The protein below binds the small molecule below.
Small molecule (SMILES): CC(=O)N[C@H]1[C@H]([C@H](O)[C@H](O)CO)O[C@H](P(=O)(O)O)C[C@@H]1O

Binding-site contacts:
Ligand atom C4 contacts residue GLU38 of chain 1.A at 3.9 Å.
Ligand atom C2 contacts residue ARG37 of chain 1.A at 4.0 Å.
Ligand atom O8 contacts residue ARG211 of chain 1.A at 3.5 Å (salt-bridge).
Ligand atom C4 contacts residue ASP70 of chain 1.A at 3.9 Å.
Ligand atom C11 contacts residue ARG143 of chain 1.A at 3.8 Å.
Ligand atom O4 contacts residue ASP70 of chain 1.A at 3.2 Å.
Ligand atom O9 contacts residue ALA165 of chain 1.A at 3.5 Å.
Ligand atom O2P contacts residue ARG37 of chain 1.A at 2.6 Å (salt-bridge).
Ligand atom C9 contacts residue ALA165 of chain 1.A at 3.7 Å (hydrophobic).
Ligand atom O3P contacts residue TYR325 of chain 1.A at 3.9 Å.
Ligand atom P1 contacts residue TYR325 of chain 1.A at 4.0 Å.
Ligand atom C5 contacts residue ASP70 of chain 1.A at 4.1 Å.
Ligand atom O4 contacts residue GLU38 of chain 1.A at 3.7 Å.
Ligand atom C3 contacts residue GLU38 of chain 1.A at 3.8 Å.
Ligand atom C6 contacts residue GLU196 of chain 1.A at 4.1 Å.
Ligand atom C11 contacts residue TRP97 of chain 1.A at 4.0 Å (hydrophobic).
Ligand atom P1 contacts residue ARG37 of chain 1.A at 3.6 Å.
Ligand atom C6 contacts residue TYR325 of chain 1.A at 4.1 Å (hydrophobic).
Ligand atom C8 contacts residue ARG211 of chain 1.A at 3.8 Å.
Ligand atom C3 contacts residue ARG37 of chain 1.A at 3.7 Å.
Ligand atom O10 contacts residue ASP70 of chain 1.A at 3.9 Å.
Ligand atom C8 contacts residue GLU195 of chain 1.A at 3.9 Å.
Ligand atom C3 contacts residue ASP70 of chain 1.A at 3.5 Å.
Ligand atom O3P contacts residue ARG211 of chain 1.A at 2.9 Å (salt-bridge).
Ligand atom C2 contacts residue ARG211 of chain 1.A at 4.0 Å.
Ligand atom C10 contacts residue ARG71 of chain 1.A at 4.0 Å.
Ligand atom O10 contacts residue ARG71 of chain 1.A at 2.8 Å (salt-bridge).
Ligand atom C2 contacts residue TYR325 of chain 1.A at 3.2 Å (hydrophobic).
Ligand atom P1 contacts residue ARG211 of chain 1.A at 4.0 Å.
Ligand atom O9 contacts residue GLU195 of chain 1.A at 2.5 Å (salt-bridge).
Ligand atom O9 contacts residue ARG143 of chain 1.A at 3.3 Å (salt-bridge).
Ligand atom O2P contacts residue ARG290 of chain 1.A at 2.6 Å (salt-bridge).
Ligand atom O8 contacts residue GLU195 of chain 1.A at 2.8 Å (salt-bridge).
Ligand atom C11 contacts residue ILE141 of chain 1.A at 4.0 Å (hydrophobic).
Ligand atom P1 contacts residue ARG290 of chain 1.A at 3.4 Å.
Ligand atom C9 contacts residue GLU195 of chain 1.A at 3.6 Å.
Ligand atom C3 contacts residue TYR325 of chain 1.A at 4.0 Å (hydrophobic).
Ligand atom O6 contacts residue TYR325 of chain 1.A at 4.0 Å.
Ligand atom O3P contacts residue ARG290 of chain 1.A at 3.1 Å (salt-bridge).
Ligand atom C9 contacts residue ASN213 of chain 1.A at 3.9 Å.

Sequence of chain 1.A:
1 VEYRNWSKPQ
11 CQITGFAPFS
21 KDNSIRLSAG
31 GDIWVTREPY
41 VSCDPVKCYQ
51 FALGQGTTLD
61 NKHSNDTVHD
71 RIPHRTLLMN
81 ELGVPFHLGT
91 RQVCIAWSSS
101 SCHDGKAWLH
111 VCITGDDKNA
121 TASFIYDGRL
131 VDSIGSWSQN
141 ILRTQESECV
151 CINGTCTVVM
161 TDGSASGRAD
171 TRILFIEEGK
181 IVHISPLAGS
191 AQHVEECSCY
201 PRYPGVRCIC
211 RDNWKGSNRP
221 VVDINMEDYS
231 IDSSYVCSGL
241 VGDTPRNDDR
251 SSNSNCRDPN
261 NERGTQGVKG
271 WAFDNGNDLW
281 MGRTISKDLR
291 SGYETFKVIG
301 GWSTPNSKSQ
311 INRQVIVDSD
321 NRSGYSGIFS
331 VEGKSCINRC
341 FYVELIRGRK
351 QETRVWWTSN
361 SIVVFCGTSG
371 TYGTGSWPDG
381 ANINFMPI